Binding-site contacts:
Ligand atom C5 contacts residue ASN69 of chain 50.B at 3.7 Å.
Ligand atom C7 contacts residue SER70 of chain 50.B at 4.4 Å.
Ligand atom O6 contacts residue NAG1 of chain 50.R at 3.0 Å.
Ligand atom O3 contacts residue VAL31 of chain 50.B at 3.6 Å.
Ligand atom C4 contacts residue NAG1 of chain 50.R at 3.2 Å.
Ligand atom C2 contacts residue ASN69 of chain 50.B at 4.2 Å.
Ligand atom C5 contacts residue MET33 of chain 50.B at 3.7 Å (hydrophobic).
Ligand atom O4 contacts residue VAL31 of chain 50.B at 3.3 Å.
Ligand atom C6 contacts residue LEU24 of chain 50.B at 4.5 Å (hydrophobic).
Ligand atom C1 contacts residue VAL31 of chain 50.B at 4.3 Å (hydrophobic).
Ligand atom O3 contacts residue NAG1 of chain 50.R at 2.6 Å (h-bond).
Ligand atom C6 contacts residue NAG1 of chain 50.R at 4.3 Å.
Ligand atom O1 contacts residue ASN69 of chain 50.B at 2.1 Å (h-bond).
Ligand atom C2 contacts residue VAL31 of chain 50.B at 4.0 Å (hydrophobic).
Ligand atom C3 contacts residue VAL31 of chain 50.B at 3.0 Å (hydrophobic).
Ligand atom N2 contacts residue ASN69 of chain 50.B at 4.3 Å.
Ligand atom C1 contacts residue ASN69 of chain 50.B at 2.7 Å.
Ligand atom C4 contacts residue VAL31 of chain 50.B at 3.8 Å (hydrophobic).
Ligand atom C3 contacts residue NAG1 of chain 50.R at 3.7 Å.
Ligand atom C6 contacts residue ASN69 of chain 50.B at 4.4 Å.
Ligand atom C8 contacts residue ARG57 of chain 50.B at 4.2 Å.
Ligand atom O5 contacts residue MET33 of chain 50.B at 4.2 Å.
Ligand atom O1 contacts residue VAL31 of chain 50.B at 3.4 Å (h-bond).
Ligand atom O1 contacts residue SER70 of chain 50.B at 4.2 Å.
Ligand atom C7 contacts residue ASN69 of chain 50.B at 3.8 Å.
Ligand atom C5 contacts residue NAG1 of chain 50.R at 4.3 Å.
Ligand atom N2 contacts residue VAL31 of chain 50.B at 4.0 Å.
Ligand atom O5 contacts residue ASN69 of chain 50.B at 2.8 Å (h-bond).
Ligand atom C5 contacts residue VAL31 of chain 50.B at 4.2 Å (hydrophobic).
Ligand atom C8 contacts residue ASN69 of chain 50.B at 3.4 Å.
Ligand atom O1 contacts residue MET33 of chain 50.B at 3.9 Å.
Ligand atom C8 contacts residue SER70 of chain 50.B at 3.7 Å.
Ligand atom O7 contacts residue ASN69 of chain 50.B at 3.8 Å.
Ligand atom O4 contacts residue NAG1 of chain 50.R at 3.0 Å.
Ligand atom C6 contacts residue MET33 of chain 50.B at 3.5 Å (hydrophobic).

Sequence of chain 50.B:
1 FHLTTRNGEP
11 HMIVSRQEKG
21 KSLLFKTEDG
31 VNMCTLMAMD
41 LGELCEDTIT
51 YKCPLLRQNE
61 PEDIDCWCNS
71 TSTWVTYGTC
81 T

A small-molecule ligand and the protein it binds are described below.
Small molecule (SMILES): CC(=O)N[C@@H]1[C@@H](O)[C@H](O)[C@@H](CO)O[C@H]1O